This small molecule binds to this protein.
Small molecule (SMILES): CC(=O)N[C@@H]1[C@@H](O)[C@H](O)[C@@H](CO)O[C@H]1O

Sequence of chain 1.C:
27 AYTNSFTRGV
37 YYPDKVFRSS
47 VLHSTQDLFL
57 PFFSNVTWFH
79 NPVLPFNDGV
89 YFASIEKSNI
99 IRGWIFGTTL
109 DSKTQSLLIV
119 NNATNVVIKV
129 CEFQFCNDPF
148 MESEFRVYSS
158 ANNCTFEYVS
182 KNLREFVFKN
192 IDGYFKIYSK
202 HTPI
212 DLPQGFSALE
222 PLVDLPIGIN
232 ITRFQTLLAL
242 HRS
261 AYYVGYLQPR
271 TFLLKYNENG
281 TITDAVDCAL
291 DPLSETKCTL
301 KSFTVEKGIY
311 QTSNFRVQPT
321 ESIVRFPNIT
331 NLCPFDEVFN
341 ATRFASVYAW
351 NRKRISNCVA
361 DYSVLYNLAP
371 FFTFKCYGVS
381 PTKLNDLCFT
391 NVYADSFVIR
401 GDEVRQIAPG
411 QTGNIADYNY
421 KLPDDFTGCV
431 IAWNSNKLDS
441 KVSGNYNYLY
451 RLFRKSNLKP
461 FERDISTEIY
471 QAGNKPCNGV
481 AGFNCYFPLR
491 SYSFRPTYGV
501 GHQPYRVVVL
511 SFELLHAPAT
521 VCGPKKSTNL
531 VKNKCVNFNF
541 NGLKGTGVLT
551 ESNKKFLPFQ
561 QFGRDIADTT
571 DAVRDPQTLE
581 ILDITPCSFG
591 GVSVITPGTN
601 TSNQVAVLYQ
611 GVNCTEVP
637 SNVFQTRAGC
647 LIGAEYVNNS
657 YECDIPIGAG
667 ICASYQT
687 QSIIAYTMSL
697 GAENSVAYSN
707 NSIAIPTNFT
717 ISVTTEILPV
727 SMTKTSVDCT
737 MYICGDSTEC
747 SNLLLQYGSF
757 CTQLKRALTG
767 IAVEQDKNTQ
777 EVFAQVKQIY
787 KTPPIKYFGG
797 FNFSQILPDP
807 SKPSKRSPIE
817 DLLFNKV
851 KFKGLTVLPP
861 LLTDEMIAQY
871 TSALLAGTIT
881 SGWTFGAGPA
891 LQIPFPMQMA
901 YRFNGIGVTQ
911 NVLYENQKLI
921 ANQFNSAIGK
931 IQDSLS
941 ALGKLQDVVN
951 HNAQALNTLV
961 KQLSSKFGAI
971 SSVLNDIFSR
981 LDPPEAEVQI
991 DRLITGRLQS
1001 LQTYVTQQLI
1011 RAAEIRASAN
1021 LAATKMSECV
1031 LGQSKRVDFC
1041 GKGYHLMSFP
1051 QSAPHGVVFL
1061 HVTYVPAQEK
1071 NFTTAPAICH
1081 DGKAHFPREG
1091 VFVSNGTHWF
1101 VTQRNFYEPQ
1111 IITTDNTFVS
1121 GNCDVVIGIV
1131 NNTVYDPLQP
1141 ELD

Binding-site contacts:
Ligand atom C7 contacts residue ASN120 of chain 1.C at 3.6 Å.
Ligand atom C5 contacts residue ASN120 of chain 1.C at 3.7 Å.
Ligand atom C4 contacts residue ASN120 of chain 1.C at 4.3 Å.
Ligand atom N2 contacts residue THR122 of chain 1.C at 4.2 Å.
Ligand atom C8 contacts residue THR122 of chain 1.C at 3.9 Å.
Ligand atom O7 contacts residue ASN120 of chain 1.C at 3.9 Å.
Ligand atom C5 contacts residue VAL125 of chain 1.C at 4.0 Å (hydrophobic).
Ligand atom O5 contacts residue ASN120 of chain 1.C at 2.4 Å (h-bond).
Ligand atom C6 contacts residue VAL118 of chain 1.C at 4.4 Å (hydrophobic).
Ligand atom C2 contacts residue ASN120 of chain 1.C at 2.5 Å.
Ligand atom N2 contacts residue ASN120 of chain 1.C at 2.9 Å (h-bond).
Ligand atom C7 contacts residue THR122 of chain 1.C at 4.5 Å.
Ligand atom C3 contacts residue ASN120 of chain 1.C at 3.8 Å.
Ligand atom O6 contacts residue PHE152 of chain 1.C at 4.2 Å.
Ligand atom C1 contacts residue THR122 of chain 1.C at 4.1 Å.
Ligand atom C1 contacts residue ASN120 of chain 1.C at 1.4 Å.
Ligand atom O5 contacts residue PHE152 of chain 1.C at 4.2 Å.
Ligand atom C6 contacts residue VAL125 of chain 1.C at 4.1 Å (hydrophobic).
Ligand atom O5 contacts residue VAL125 of chain 1.C at 4.2 Å.